Sequence of chain 1.L:
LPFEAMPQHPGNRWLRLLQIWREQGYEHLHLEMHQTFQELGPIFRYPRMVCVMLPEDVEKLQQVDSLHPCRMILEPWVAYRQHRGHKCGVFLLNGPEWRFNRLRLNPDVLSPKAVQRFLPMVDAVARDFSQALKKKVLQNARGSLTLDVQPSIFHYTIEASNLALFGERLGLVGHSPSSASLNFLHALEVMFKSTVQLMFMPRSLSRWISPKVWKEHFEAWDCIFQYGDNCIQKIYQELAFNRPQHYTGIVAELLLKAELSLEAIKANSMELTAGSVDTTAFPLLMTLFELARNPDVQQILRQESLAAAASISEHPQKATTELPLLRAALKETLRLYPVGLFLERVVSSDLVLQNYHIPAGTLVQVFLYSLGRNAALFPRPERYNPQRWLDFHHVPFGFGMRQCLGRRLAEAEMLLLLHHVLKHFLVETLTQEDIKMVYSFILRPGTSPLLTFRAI

Binding-site contacts:
Ligand atom N04 contacts residue THR292 of chain 1.L at 3.4 Å.
Ligand atom C16 contacts residue TRP90 of chain 1.L at 3.7 Å (hydrophobic).
Ligand atom N04 contacts residue HEM1 of chain 1.IA at 4.1 Å.
Ligand atom C12 contacts residue TRP90 of chain 1.L at 3.8 Å (hydrophobic).
Ligand atom C15 contacts residue GLY288 of chain 1.L at 3.9 Å.
Ligand atom N17 contacts residue TRP234 of chain 1.L at 3.8 Å.
Ligand atom C01 contacts residue PHE104 of chain 1.L at 3.9 Å (hydrophobic).
Ligand atom C08 contacts residue HEM1 of chain 1.IA at 3.9 Å.
Ligand atom C13 contacts residue TRP90 of chain 1.L at 3.6 Å (hydrophobic).
Ligand atom C07 contacts residue PHE104 of chain 1.L at 3.9 Å (hydrophobic).
Ligand atom C16 contacts residue GLU284 of chain 1.L at 3.6 Å.
Ligand atom C14 contacts residue TRP90 of chain 1.L at 3.8 Å (hydrophobic).
Ligand atom C13 contacts residue GLU284 of chain 1.L at 3.9 Å.
Ligand atom C05 contacts residue THR292 of chain 1.L at 3.7 Å.
Ligand atom C02 contacts residue PHE205 of chain 1.L at 3.9 Å (hydrophobic).
Ligand atom C08 contacts residue PHE104 of chain 1.L at 3.8 Å (hydrophobic).
Ligand atom C14 contacts residue PHE104 of chain 1.L at 4.0 Å (hydrophobic).
Ligand atom C05 contacts residue HEM1 of chain 1.IA at 3.0 Å.
Ligand atom C13 contacts residue GLY288 of chain 1.L at 4.1 Å.
Ligand atom C11 contacts residue GLY288 of chain 1.L at 3.6 Å.
Ligand atom C08 contacts residue THR292 of chain 1.L at 3.9 Å.
Ligand atom C12 contacts residue ALA287 of chain 1.L at 3.9 Å (hydrophobic).
Ligand atom C09 contacts residue PHE104 of chain 1.L at 3.8 Å (hydrophobic).
Ligand atom C01 contacts residue ILE462 of chain 1.L at 3.9 Å (hydrophobic).
Ligand atom C12 contacts residue GLY288 of chain 1.L at 3.8 Å.
Ligand atom N17 contacts residue GLU284 of chain 1.L at 3.1 Å.
Ligand atom C11 contacts residue TRP90 of chain 1.L at 4.1 Å (hydrophobic).
Ligand atom C14 contacts residue GLU284 of chain 1.L at 4.0 Å.
Ligand atom C01 contacts residue PHE461 of chain 1.L at 3.3 Å (hydrophobic).
Ligand atom C10 contacts residue GLY288 of chain 1.L at 3.7 Å.
Ligand atom C02 contacts residue ILE462 of chain 1.L at 3.6 Å (hydrophobic).
Ligand atom C03 contacts residue THR292 of chain 1.L at 3.6 Å.
Ligand atom N06 contacts residue HEM1 of chain 1.IA at 1.9 Å.
Ligand atom C11 contacts residue ALA287 of chain 1.L at 3.8 Å (hydrophobic).
Ligand atom C05 contacts residue GLY288 of chain 1.L at 4.0 Å.
Ligand atom C02 contacts residue THR292 of chain 1.L at 3.9 Å.
Ligand atom C02 contacts residue PHE461 of chain 1.L at 4.1 Å (hydrophobic).
Ligand atom C07 contacts residue HEM1 of chain 1.IA at 2.6 Å.
Ligand atom C11 contacts residue PHE205 of chain 1.L at 4.0 Å (hydrophobic).
Ligand atom N17 contacts residue ARG94 of chain 1.L at 3.5 Å (salt-bridge).

A small-molecule ligand and the protein it binds are described below.
Small molecule (SMILES): N#Cc1ccc([C@H]2CCCc3cncn32)cc1